Binding-site contacts:
Ligand atom O5 contacts residue SER943 of chain 1.A at 4.3 Å.
Ligand atom C5 contacts residue SER943 of chain 1.A at 4.0 Å.
Ligand atom O7 contacts residue ASN940 of chain 1.A at 3.7 Å.
Ligand atom O5 contacts residue ASN940 of chain 1.A at 2.4 Å (h-bond).
Ligand atom C7 contacts residue ASN940 of chain 1.A at 3.5 Å.
Ligand atom O6 contacts residue SER945 of chain 1.A at 3.8 Å.
Ligand atom N2 contacts residue ASN940 of chain 1.A at 2.9 Å (h-bond).
Ligand atom C1 contacts residue ASN940 of chain 1.A at 1.4 Å.
Ligand atom O6 contacts residue SER943 of chain 1.A at 3.0 Å (h-bond).
Ligand atom C6 contacts residue SER943 of chain 1.A at 3.9 Å.
Ligand atom C4 contacts residue ASN940 of chain 1.A at 4.2 Å.
Ligand atom C2 contacts residue ASN940 of chain 1.A at 2.5 Å.
Ligand atom C3 contacts residue ASN940 of chain 1.A at 3.8 Å.
Ligand atom C6 contacts residue SER945 of chain 1.A at 3.8 Å.
Ligand atom C5 contacts residue ASN940 of chain 1.A at 3.6 Å.

Sequence of chain 1.A:
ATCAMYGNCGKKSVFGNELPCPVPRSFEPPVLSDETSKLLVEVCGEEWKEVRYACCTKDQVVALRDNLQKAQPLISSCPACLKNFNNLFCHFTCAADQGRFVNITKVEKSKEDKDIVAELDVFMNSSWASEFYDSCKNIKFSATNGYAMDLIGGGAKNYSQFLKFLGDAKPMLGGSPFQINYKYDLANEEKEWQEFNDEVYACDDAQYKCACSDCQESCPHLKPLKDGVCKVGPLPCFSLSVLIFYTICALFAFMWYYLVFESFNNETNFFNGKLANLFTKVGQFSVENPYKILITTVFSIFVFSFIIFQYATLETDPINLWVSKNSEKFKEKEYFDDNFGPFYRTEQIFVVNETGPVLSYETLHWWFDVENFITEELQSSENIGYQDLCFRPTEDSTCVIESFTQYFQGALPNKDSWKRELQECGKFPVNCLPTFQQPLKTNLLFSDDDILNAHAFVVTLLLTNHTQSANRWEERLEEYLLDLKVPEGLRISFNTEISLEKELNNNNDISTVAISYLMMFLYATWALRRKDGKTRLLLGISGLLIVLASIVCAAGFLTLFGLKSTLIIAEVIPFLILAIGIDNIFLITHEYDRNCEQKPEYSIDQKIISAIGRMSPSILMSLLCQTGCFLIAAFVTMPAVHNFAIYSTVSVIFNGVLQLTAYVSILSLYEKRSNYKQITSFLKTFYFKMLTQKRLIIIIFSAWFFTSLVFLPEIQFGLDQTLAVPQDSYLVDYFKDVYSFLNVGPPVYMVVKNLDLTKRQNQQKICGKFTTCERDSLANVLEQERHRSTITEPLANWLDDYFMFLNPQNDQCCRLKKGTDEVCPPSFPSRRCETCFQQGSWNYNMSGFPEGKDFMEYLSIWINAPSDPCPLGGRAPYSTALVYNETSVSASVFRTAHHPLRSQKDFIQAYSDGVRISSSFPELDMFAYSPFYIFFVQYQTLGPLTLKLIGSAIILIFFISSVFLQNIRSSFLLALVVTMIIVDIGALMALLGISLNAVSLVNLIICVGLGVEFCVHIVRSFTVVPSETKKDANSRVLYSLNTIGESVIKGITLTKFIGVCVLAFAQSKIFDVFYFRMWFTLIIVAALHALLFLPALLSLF

A protein and the small-molecule ligand that binds it are described below.
Small molecule (SMILES): CC(=O)N[C@H]1[C@H](O[C@H]2[C@H](O)[C@@H](NC(C)=O)CO[C@@H]2CO)O[C@H](CO)[C@@H](O)[C@@H]1O